Binding-site contacts:
Ligand atom C6 contacts residue SER688 of chain 1.A at 3.7 Å.
Ligand atom C5 contacts residue SER712 of chain 1.A at 4.3 Å.
Ligand atom C5 contacts residue ASN710 of chain 1.A at 3.7 Å.
Ligand atom O5 contacts residue SER712 of chain 1.A at 4.4 Å.
Ligand atom C8 contacts residue ASP735 of chain 1.A at 3.4 Å.
Ligand atom O6 contacts residue SER688 of chain 1.A at 2.8 Å (h-bond).
Ligand atom C2 contacts residue ASP735 of chain 1.A at 3.8 Å.
Ligand atom C8 contacts residue VAL733 of chain 1.A at 4.1 Å (hydrophobic).
Ligand atom C7 contacts residue ASN710 of chain 1.A at 3.8 Å.
Ligand atom C3 contacts residue ASN710 of chain 1.A at 3.8 Å.
Ligand atom N2 contacts residue ASP735 of chain 1.A at 2.9 Å (salt-bridge).
Ligand atom C1 contacts residue SER688 of chain 1.A at 4.0 Å.
Ligand atom C8 contacts residue PRO761 of chain 1.A at 4.3 Å (hydrophobic).
Ligand atom C2 contacts residue ASN710 of chain 1.A at 2.4 Å.
Ligand atom O5 contacts residue ASN710 of chain 1.A at 2.4 Å (h-bond).
Ligand atom C6 contacts residue ARG689 of chain 1.A at 4.0 Å.
Ligand atom C1 contacts residue SER712 of chain 1.A at 4.2 Å.
Ligand atom C3 contacts residue ASP735 of chain 1.A at 4.0 Å.
Ligand atom C4 contacts residue ASN710 of chain 1.A at 4.3 Å.
Ligand atom O7 contacts residue ASN710 of chain 1.A at 4.3 Å.
Ligand atom C1 contacts residue ASP735 of chain 1.A at 3.9 Å.
Ligand atom O6 contacts residue ARG689 of chain 1.A at 3.6 Å (salt-bridge).
Ligand atom C5 contacts residue SER688 of chain 1.A at 4.1 Å.
Ligand atom O5 contacts residue SER688 of chain 1.A at 3.3 Å (h-bond).
Ligand atom C7 contacts residue ASP735 of chain 1.A at 3.6 Å.
Ligand atom C1 contacts residue ASN710 of chain 1.A at 1.5 Å.
Ligand atom N2 contacts residue ASN710 of chain 1.A at 2.8 Å (h-bond).

Sequence of chain 1.A:
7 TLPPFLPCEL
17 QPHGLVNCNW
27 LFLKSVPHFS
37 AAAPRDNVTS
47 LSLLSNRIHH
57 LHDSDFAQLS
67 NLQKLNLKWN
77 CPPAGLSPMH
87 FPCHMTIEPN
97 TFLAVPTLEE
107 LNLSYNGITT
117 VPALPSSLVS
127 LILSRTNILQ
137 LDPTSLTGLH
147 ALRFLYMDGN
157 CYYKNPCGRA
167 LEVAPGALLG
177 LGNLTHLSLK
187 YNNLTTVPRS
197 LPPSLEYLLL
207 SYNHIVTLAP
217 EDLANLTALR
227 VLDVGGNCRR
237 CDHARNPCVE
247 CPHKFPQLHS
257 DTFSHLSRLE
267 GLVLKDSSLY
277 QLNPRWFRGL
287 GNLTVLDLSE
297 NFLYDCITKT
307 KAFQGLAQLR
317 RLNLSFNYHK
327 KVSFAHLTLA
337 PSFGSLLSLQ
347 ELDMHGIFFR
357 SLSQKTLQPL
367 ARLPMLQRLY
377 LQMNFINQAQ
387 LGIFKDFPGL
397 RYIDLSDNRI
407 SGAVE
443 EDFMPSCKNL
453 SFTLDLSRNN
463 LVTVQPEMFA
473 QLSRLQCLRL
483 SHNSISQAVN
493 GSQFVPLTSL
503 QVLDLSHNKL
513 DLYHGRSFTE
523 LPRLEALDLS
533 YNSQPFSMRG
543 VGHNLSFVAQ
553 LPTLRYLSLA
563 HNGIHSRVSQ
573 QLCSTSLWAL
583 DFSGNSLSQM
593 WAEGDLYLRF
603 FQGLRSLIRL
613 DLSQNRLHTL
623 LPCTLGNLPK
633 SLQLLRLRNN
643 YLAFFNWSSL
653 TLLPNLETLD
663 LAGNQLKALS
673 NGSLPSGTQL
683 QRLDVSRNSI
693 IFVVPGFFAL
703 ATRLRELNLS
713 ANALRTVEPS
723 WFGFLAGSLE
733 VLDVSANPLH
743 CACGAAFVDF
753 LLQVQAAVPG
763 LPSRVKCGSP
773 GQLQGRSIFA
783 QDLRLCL

This small molecule binds to this protein.
Small molecule (SMILES): CC(=O)N[C@H]1[C@H](O[C@H]2[C@H](O)[C@@H](NC(C)=O)CO[C@@H]2CO)O[C@H](CO)[C@@H](O)[C@@H]1O